Binding-site contacts:
Ligand atom C13 contacts residue SER56 of chain 1.A at 3.7 Å.
Ligand atom C21 contacts residue ILE131 of chain 1.A at 3.6 Å (hydrophobic).
Ligand atom N4 contacts residue GLY251 of chain 1.A at 3.5 Å.
Ligand atom N5 contacts residue GLY251 of chain 1.A at 3.5 Å (h-bond).
Ligand atom C6 contacts residue ILE139 of chain 1.A at 3.7 Å (hydrophobic).
Ligand atom N5 contacts residue ASP53 of chain 1.A at 2.8 Å (salt-bridge).
Ligand atom C6 contacts residue ASP53 of chain 1.A at 3.6 Å.
Ligand atom N1 contacts residue GLY251 of chain 1.A at 3.7 Å.
Ligand atom C23 contacts residue GLN33 of chain 1.A at 3.3 Å.
Ligand atom N4 contacts residue THR253 of chain 1.A at 3.4 Å (h-bond).
Ligand atom N7 contacts residue TRP97 of chain 1.A at 2.9 Å (h-bond).
Ligand atom C3 contacts residue GLY251 of chain 1.A at 3.6 Å.
Ligand atom S1 contacts residue PHE129 of chain 1.A at 3.6 Å.
Ligand atom C7 contacts residue TYR92 of chain 1.A at 3.6 Å (hydrophobic).
Ligand atom N4 contacts residue SER250 of chain 1.A at 3.6 Å (h-bond).
Ligand atom C14 contacts residue GLY251 of chain 1.A at 3.5 Å.
Ligand atom C21 contacts residue GLN33 of chain 1.A at 3.5 Å.
Ligand atom C8 contacts residue GLY251 of chain 1.A at 3.6 Å.
Ligand atom C22 contacts residue ARG149 of chain 1.A at 3.6 Å.
Ligand atom C16 contacts residue GLY251 of chain 1.A at 3.1 Å.
Ligand atom C1 contacts residue ASP53 of chain 1.A at 3.6 Å.
Ligand atom N4 contacts residue SER31 of chain 1.A at 3.3 Å (h-bond).
Ligand atom C14 contacts residue THR253 of chain 1.A at 3.6 Å.
Ligand atom N4 contacts residue THR252 of chain 1.A at 3.3 Å.
Ligand atom C18 contacts residue GLY251 of chain 1.A at 3.7 Å.
Ligand atom C24 contacts residue TRP97 of chain 1.A at 3.6 Å (hydrophobic).
Ligand atom C23 contacts residue GLY34 of chain 1.A at 3.4 Å.
Ligand atom C15 contacts residue VAL90 of chain 1.A at 3.4 Å (hydrophobic).
Ligand atom C17 contacts residue ASP249 of chain 1.A at 3.4 Å.
Ligand atom C17 contacts residue GLY251 of chain 1.A at 3.6 Å.
Ligand atom S1 contacts residue TYR92 of chain 1.A at 3.5 Å (h-bond).
Ligand atom N2 contacts residue ASP53 of chain 1.A at 2.7 Å (salt-bridge).
Ligand atom N5 contacts residue ASP249 of chain 1.A at 2.8 Å (salt-bridge).
Ligand atom C11 contacts residue SER56 of chain 1.A at 3.7 Å.
Ligand atom C2 contacts residue TYR92 of chain 1.A at 3.7 Å (hydrophobic).
Ligand atom C14 contacts residue SER31 of chain 1.A at 3.5 Å.
Ligand atom C3 contacts residue ASP53 of chain 1.A at 3.5 Å.
Ligand atom C17 contacts residue THR252 of chain 1.A at 3.1 Å.
Ligand atom N7 contacts residue ILE139 of chain 1.A at 3.7 Å.
Ligand atom C23 contacts residue GLY32 of chain 1.A at 3.5 Å.

The small molecule below binds the protein below.
Small molecule (SMILES): [H]/N=C1\N[C@@]2(c3cc(-c4cccc(C#N)c4)cs3)CN(c3ncccc3C#N)C[C@H]2C(=O)N1C

Sequence of chain 1.A:
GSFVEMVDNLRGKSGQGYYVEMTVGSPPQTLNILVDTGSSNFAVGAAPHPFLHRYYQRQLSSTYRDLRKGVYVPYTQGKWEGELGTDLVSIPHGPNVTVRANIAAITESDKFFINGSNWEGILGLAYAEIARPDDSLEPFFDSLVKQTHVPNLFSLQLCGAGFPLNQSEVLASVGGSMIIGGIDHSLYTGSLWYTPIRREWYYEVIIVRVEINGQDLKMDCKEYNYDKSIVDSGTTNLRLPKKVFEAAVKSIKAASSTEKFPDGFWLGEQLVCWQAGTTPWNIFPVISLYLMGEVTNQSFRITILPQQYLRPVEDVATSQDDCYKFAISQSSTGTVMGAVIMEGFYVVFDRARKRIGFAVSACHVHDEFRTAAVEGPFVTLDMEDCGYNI